Binding-site contacts:
Ligand atom C9 contacts residue SER84 of chain 2.A at 3.9 Å.
Ligand atom O3 contacts residue ARG11 of chain 2.B at 2.9 Å (salt-bridge).
Ligand atom O2 contacts residue LEU55 of chain 2.A at 3.0 Å.
Ligand atom C2 contacts residue ARG51 of chain 2.A at 3.8 Å.
Ligand atom O5 contacts residue GLU52 of chain 2.A at 2.5 Å (salt-bridge).
Ligand atom O5 contacts residue ARG47 of chain 2.A at 3.7 Å.
Ligand atom O7 contacts residue GLN88 of chain 2.A at 2.9 Å (h-bond).
Ligand atom C6 contacts residue GLN88 of chain 2.A at 3.8 Å.
Ligand atom C5 contacts residue GLN88 of chain 2.A at 3.4 Å.
Ligand atom O4 contacts residue VAL35 of chain 2.A at 3.9 Å.
Ligand atom C11 contacts residue LYS39 of chain 2.A at 3.8 Å.
Ligand atom O5 contacts residue VAL46 of chain 2.A at 3.6 Å (h-bond).
Ligand atom C10 contacts residue SER84 of chain 2.A at 3.9 Å.
Ligand atom C8 contacts residue LYS39 of chain 2.A at 3.9 Å.
Ligand atom O1 contacts residue ILE81 of chain 2.A at 3.7 Å.
Ligand atom C5 contacts residue LYS39 of chain 2.A at 3.8 Å.
Ligand atom C10 contacts residue ARG28 of chain 2.A at 3.5 Å.
Ligand atom C4 contacts residue GLU52 of chain 2.A at 3.7 Å.
Ligand atom O5 contacts residue ASP48 of chain 2.A at 3.1 Å (salt-bridge).
Ligand atom O4 contacts residue LYS39 of chain 2.A at 2.9 Å (salt-bridge).
Ligand atom C6 contacts residue SER84 of chain 2.A at 3.8 Å.
Ligand atom C3 contacts residue GLU52 of chain 2.A at 3.7 Å.
Ligand atom O7 contacts residue VAL46 of chain 2.A at 3.8 Å.
Ligand atom C11 contacts residue ARG11 of chain 2.B at 3.5 Å.
Ligand atom C8 contacts residue GLN88 of chain 2.A at 3.6 Å.
Ligand atom C3 contacts residue ASP48 of chain 2.A at 4.0 Å.
Ligand atom C8 contacts residue VAL35 of chain 2.A at 3.9 Å (hydrophobic).
Ligand atom C3 contacts residue ARG51 of chain 2.A at 3.7 Å.
Ligand atom C4 contacts residue VAL46 of chain 2.A at 3.5 Å (hydrophobic).
Ligand atom O7 contacts residue LYS39 of chain 2.A at 3.1 Å (salt-bridge).
Ligand atom O1 contacts residue ARG28 of chain 2.A at 2.8 Å (salt-bridge).
Ligand atom O2 contacts residue ARG28 of chain 2.A at 2.9 Å (salt-bridge).
Ligand atom O1 contacts residue SER84 of chain 2.A at 3.0 Å (h-bond).
Ligand atom C4 contacts residue LYS39 of chain 2.A at 3.8 Å.
Ligand atom O3 contacts residue ARG51 of chain 2.A at 3.9 Å.
Ligand atom C2 contacts residue GLU52 of chain 2.A at 3.9 Å.
Ligand atom C4 contacts residue ASP48 of chain 2.A at 3.8 Å.
Ligand atom O4 contacts residue ARG11 of chain 2.B at 2.7 Å (salt-bridge).
Ligand atom C11 contacts residue VAL35 of chain 2.A at 3.8 Å (hydrophobic).
Ligand atom C5 contacts residue VAL46 of chain 2.A at 3.6 Å (hydrophobic).

Sequence of chain 2.B:
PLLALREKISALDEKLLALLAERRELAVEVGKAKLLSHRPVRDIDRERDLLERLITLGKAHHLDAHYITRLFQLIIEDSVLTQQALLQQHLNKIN

This protein binds this small molecule.
Small molecule (SMILES): O=C(O)[C@@H]1C[C@]2(C(=O)O)C=C[C@@H](O)[C@@H](C2)O1

Sequence of chain 2.A:
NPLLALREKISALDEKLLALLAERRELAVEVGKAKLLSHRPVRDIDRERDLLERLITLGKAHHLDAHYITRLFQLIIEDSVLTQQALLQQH